A small-molecule ligand and the protein it binds are described below.
Small molecule (SMILES): CC(=O)N[C@H]1[C@H](O[C@H]2[C@H](O)[C@@H](NC(C)=O)CO[C@@H]2CO)O[C@H](CO)[C@@H](O)[C@@H]1O

Binding-site contacts:
Ligand atom C4 contacts residue SER803 of chain 1.A at 4.5 Å.
Ligand atom C8 contacts residue ASN801 of chain 1.A at 4.4 Å.
Ligand atom C3 contacts residue SER803 of chain 1.A at 3.9 Å.
Ligand atom O5 contacts residue ASN801 of chain 1.A at 2.4 Å (h-bond).
Ligand atom O5 contacts residue GLN804 of chain 1.A at 4.2 Å.
Ligand atom C5 contacts residue ASN801 of chain 1.A at 3.7 Å.
Ligand atom C8 contacts residue GLN804 of chain 1.A at 4.4 Å.
Ligand atom N2 contacts residue ASN801 of chain 1.A at 2.9 Å (h-bond).
Ligand atom C5 contacts residue SER803 of chain 1.A at 3.8 Å.
Ligand atom C1 contacts residue SER803 of chain 1.A at 3.1 Å.
Ligand atom C5 contacts residue GLN804 of chain 1.A at 3.8 Å.
Ligand atom C6 contacts residue GLN804 of chain 1.A at 3.7 Å.
Ligand atom N2 contacts residue SER803 of chain 1.A at 4.0 Å.
Ligand atom O5 contacts residue SER803 of chain 1.A at 3.7 Å.
Ligand atom C7 contacts residue ASN801 of chain 1.A at 3.2 Å.
Ligand atom C1 contacts residue ASN801 of chain 1.A at 1.4 Å.
Ligand atom C2 contacts residue ASN801 of chain 1.A at 2.5 Å.
Ligand atom O7 contacts residue ASN801 of chain 1.A at 3.2 Å (h-bond).
Ligand atom C4 contacts residue ASN801 of chain 1.A at 4.2 Å.
Ligand atom C2 contacts residue SER803 of chain 1.A at 3.9 Å.
Ligand atom C3 contacts residue ASN801 of chain 1.A at 3.8 Å.

Sequence of chain 1.A:
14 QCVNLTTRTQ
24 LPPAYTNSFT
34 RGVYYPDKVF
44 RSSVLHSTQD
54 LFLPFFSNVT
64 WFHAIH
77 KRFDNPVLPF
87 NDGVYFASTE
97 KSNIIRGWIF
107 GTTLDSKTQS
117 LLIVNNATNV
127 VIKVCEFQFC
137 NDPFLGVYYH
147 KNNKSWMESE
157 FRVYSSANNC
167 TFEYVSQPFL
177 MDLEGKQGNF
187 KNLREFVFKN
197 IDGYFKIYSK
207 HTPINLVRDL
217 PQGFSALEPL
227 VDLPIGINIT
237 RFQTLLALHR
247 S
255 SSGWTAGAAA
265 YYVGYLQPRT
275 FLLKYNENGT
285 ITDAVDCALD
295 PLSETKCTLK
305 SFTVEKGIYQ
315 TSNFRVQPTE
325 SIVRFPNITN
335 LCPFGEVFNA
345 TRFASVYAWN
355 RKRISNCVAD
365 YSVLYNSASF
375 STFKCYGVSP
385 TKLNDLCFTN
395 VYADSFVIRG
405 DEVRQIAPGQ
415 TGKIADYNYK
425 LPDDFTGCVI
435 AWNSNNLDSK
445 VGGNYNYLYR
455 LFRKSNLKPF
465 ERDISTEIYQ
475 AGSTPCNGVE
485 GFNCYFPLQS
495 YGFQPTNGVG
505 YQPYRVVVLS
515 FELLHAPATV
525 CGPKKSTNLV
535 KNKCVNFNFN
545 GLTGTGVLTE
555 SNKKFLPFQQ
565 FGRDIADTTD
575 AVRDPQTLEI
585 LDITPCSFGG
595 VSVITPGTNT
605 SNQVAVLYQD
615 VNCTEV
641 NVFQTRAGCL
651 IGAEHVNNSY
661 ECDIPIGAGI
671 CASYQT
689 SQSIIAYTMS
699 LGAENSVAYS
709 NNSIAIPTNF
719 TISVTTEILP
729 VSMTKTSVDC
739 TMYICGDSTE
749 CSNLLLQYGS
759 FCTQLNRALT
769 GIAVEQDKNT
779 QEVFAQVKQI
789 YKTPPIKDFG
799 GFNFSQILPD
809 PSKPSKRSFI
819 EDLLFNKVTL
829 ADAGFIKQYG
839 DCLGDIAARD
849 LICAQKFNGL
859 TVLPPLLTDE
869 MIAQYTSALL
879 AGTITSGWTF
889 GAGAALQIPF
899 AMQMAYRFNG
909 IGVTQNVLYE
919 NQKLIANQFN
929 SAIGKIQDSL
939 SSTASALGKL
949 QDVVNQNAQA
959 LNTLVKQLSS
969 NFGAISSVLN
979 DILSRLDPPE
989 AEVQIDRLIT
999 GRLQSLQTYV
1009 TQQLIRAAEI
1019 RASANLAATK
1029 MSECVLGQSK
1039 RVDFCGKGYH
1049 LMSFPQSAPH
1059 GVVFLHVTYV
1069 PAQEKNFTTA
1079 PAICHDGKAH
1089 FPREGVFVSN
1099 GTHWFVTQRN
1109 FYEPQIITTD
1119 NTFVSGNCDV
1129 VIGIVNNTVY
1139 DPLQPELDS